Sequence of chain 1.C:
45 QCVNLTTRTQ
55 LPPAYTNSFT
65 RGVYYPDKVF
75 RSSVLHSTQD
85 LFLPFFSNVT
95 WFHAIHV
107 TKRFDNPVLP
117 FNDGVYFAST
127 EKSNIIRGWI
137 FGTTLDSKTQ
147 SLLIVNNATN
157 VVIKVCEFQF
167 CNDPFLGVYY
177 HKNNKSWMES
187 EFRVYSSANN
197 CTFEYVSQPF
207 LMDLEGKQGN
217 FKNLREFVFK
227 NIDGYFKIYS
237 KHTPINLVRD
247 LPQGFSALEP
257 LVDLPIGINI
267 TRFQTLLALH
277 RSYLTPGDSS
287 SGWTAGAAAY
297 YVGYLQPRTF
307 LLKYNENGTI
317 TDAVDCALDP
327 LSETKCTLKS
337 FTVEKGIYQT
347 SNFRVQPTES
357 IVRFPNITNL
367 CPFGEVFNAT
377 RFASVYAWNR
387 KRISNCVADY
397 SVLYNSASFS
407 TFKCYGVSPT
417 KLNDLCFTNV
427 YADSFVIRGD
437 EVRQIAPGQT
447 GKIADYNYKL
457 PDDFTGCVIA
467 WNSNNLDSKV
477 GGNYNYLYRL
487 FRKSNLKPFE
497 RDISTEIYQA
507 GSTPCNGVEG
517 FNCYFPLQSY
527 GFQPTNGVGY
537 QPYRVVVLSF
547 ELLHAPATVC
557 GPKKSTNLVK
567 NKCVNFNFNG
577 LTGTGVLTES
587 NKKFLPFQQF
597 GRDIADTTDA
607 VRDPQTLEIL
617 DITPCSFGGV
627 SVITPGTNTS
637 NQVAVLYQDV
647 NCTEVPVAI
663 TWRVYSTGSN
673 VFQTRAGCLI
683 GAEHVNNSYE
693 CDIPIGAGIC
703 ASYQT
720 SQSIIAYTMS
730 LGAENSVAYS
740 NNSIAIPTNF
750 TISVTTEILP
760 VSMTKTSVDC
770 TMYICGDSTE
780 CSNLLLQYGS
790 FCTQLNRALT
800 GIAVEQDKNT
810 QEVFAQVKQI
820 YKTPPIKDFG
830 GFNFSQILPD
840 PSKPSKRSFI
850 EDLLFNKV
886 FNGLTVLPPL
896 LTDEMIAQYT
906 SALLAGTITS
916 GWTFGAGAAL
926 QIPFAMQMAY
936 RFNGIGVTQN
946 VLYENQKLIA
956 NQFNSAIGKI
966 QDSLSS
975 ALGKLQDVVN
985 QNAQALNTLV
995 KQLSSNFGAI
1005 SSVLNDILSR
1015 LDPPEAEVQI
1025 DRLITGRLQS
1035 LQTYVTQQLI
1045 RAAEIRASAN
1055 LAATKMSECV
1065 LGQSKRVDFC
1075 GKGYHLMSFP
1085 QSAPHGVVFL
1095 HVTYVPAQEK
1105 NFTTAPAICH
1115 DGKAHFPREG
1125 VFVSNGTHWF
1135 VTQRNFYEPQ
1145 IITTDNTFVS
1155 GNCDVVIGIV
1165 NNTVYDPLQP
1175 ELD

Binding-site contacts:
Ligand atom C1 contacts residue ASN374 of chain 1.C at 1.4 Å.
Ligand atom C8 contacts residue ASN374 of chain 1.C at 3.9 Å.
Ligand atom O5 contacts residue GLY370 of chain 1.C at 3.6 Å.
Ligand atom C5 contacts residue GLY370 of chain 1.C at 3.8 Å.
Ligand atom C5 contacts residue ASN374 of chain 1.C at 3.7 Å.
Ligand atom O5 contacts residue ASN374 of chain 1.C at 2.4 Å (h-bond).
Ligand atom O7 contacts residue ASN374 of chain 1.C at 3.5 Å (h-bond).
Ligand atom C7 contacts residue ASN374 of chain 1.C at 3.3 Å.
Ligand atom C6 contacts residue LEU399 of chain 1.C at 3.9 Å (hydrophobic).
Ligand atom C3 contacts residue ASN374 of chain 1.C at 3.8 Å.
Ligand atom C4 contacts residue ASN374 of chain 1.C at 4.2 Å.
Ligand atom N2 contacts residue ASN374 of chain 1.C at 2.9 Å (h-bond).
Ligand atom C6 contacts residue GLY370 of chain 1.C at 4.2 Å.
Ligand atom O6 contacts residue SER402 of chain 1.C at 3.6 Å (h-bond).
Ligand atom C6 contacts residue PHE369 of chain 1.C at 4.2 Å (hydrophobic).
Ligand atom O6 contacts residue VAL398 of chain 1.C at 3.9 Å.
Ligand atom C1 contacts residue GLY370 of chain 1.C at 3.6 Å.
Ligand atom C2 contacts residue ASN374 of chain 1.C at 2.5 Å.
Ligand atom O6 contacts residue LEU399 of chain 1.C at 3.6 Å.

The protein below binds the small molecule below.
Small molecule (SMILES): CC(=O)N[C@@H]1[C@@H](O)[C@H](O)[C@@H](CO)O[C@H]1O